Sequence of chain 1.A:
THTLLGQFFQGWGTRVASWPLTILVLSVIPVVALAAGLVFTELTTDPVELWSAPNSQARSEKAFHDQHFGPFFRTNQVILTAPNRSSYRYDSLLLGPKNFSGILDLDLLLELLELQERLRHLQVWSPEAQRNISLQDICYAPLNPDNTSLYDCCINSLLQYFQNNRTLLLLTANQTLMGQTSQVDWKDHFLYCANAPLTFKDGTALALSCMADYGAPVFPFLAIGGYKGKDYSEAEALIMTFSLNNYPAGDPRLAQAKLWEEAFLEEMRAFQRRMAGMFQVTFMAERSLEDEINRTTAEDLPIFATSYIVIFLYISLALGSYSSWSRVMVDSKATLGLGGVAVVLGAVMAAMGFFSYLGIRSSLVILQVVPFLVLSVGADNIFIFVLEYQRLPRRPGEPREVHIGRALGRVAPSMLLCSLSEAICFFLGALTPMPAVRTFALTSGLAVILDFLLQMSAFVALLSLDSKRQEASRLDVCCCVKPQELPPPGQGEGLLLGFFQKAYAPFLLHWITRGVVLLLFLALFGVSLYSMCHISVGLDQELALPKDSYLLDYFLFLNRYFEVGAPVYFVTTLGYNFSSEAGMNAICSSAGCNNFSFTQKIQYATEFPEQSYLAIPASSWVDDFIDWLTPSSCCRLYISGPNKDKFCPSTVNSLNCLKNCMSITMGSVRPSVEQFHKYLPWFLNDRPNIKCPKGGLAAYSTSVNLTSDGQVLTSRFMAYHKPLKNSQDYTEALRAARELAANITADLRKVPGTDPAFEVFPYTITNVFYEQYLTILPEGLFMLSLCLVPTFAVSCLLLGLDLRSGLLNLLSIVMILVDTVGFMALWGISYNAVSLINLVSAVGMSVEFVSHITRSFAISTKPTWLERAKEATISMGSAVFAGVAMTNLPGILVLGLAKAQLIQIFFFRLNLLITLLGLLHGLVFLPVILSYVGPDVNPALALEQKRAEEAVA

Binding-site contacts:
Ligand atom C15 contacts residue LEU1245 of chain 1.A at 4.1 Å (hydrophobic).
Ligand atom C26 contacts residue LEU1248 of chain 1.A at 3.9 Å (hydrophobic).
Ligand atom C23 contacts residue LEU1248 of chain 1.A at 3.7 Å (hydrophobic).
Ligand atom C6 contacts residue TRP1159 of chain 1.A at 3.5 Å (hydrophobic).
Ligand atom C13 contacts residue TRP1159 of chain 1.A at 4.5 Å (hydrophobic).
Ligand atom C11 contacts residue TRP1159 of chain 1.A at 4.1 Å (hydrophobic).
Ligand atom C15 contacts residue TRP1159 of chain 1.A at 4.3 Å (hydrophobic).
Ligand atom C23 contacts residue LEU1245 of chain 1.A at 4.3 Å (hydrophobic).
Ligand atom C25 contacts residue PHE1155 of chain 1.A at 3.7 Å (hydrophobic).
Ligand atom C27 contacts residue LEU1252 of chain 1.A at 4.2 Å (hydrophobic).
Ligand atom C7 contacts residue LEU1158 of chain 1.A at 4.3 Å (hydrophobic).
Ligand atom C9 contacts residue TRP1159 of chain 1.A at 3.8 Å (hydrophobic).
Ligand atom C15 contacts residue PHE1155 of chain 1.A at 3.5 Å (hydrophobic).
Ligand atom C26 contacts residue LEU1252 of chain 1.A at 3.9 Å (hydrophobic).
Ligand atom C12 contacts residue TRP1159 of chain 1.A at 3.6 Å (hydrophobic).
Ligand atom C17 contacts residue TRP1159 of chain 1.A at 4.1 Å (hydrophobic).
Ligand atom C1 contacts residue TRP1159 of chain 1.A at 4.4 Å (hydrophobic).
Ligand atom C16 contacts residue PHE1155 of chain 1.A at 3.6 Å (hydrophobic).
Ligand atom C27 contacts residue PHE1155 of chain 1.A at 3.9 Å (hydrophobic).
Ligand atom C26 contacts residue LEU1249 of chain 1.A at 3.9 Å (hydrophobic).
Ligand atom C8 contacts residue TRP1159 of chain 1.A at 4.4 Å (hydrophobic).
Ligand atom C16 contacts residue TRP1159 of chain 1.A at 4.4 Å (hydrophobic).
Ligand atom C6 contacts residue LEU1158 of chain 1.A at 3.8 Å (hydrophobic).
Ligand atom C22 contacts residue LEU1248 of chain 1.A at 3.6 Å (hydrophobic).
Ligand atom C24 contacts residue PHE1155 of chain 1.A at 4.5 Å (hydrophobic).
Ligand atom C14 contacts residue TRP1159 of chain 1.A at 3.8 Å (hydrophobic).
Ligand atom C5 contacts residue TRP1159 of chain 1.A at 4.4 Å (hydrophobic).
Ligand atom C16 contacts residue LEU1245 of chain 1.A at 3.5 Å (hydrophobic).
Ligand atom C17 contacts residue LEU1245 of chain 1.A at 4.4 Å (hydrophobic).
Ligand atom C7 contacts residue TRP1159 of chain 1.A at 3.9 Å (hydrophobic).

A protein and the small-molecule ligand that binds it are described below.
Small molecule (SMILES): CC(C)CCC[C@@H](C)[C@H]1CC[C@H]2[C@@H]3CC=C4C[C@@H](O)CC[C@]4(C)[C@H]3CC[C@]12C